Binding-site contacts:
Ligand atom N3 contacts residue GD1 of chain 1.C at 2.8 Å.
Ligand atom N1 contacts residue GD1 of chain 1.C at 2.9 Å.
Ligand atom C2 contacts residue GD1 of chain 1.C at 3.7 Å.
Ligand atom C10 contacts residue GD1 of chain 1.C at 3.6 Å.
Ligand atom O1 contacts residue GD1 of chain 1.C at 2.3 Å.
Ligand atom O5 contacts residue DO31 of chain 1.E at 4.2 Å.
Ligand atom O2 contacts residue DO31 of chain 1.E at 3.8 Å.
Ligand atom C13 contacts residue GD1 of chain 1.C at 3.3 Å.
Ligand atom C9 contacts residue GD1 of chain 1.C at 3.4 Å.
Ligand atom C17 contacts residue GD1 of chain 1.C at 4.0 Å.
Ligand atom C1 contacts residue GD1 of chain 1.C at 3.7 Å.
Ligand atom C5 contacts residue GD1 of chain 1.C at 3.5 Å.
Ligand atom O3 contacts residue GD1 of chain 1.C at 2.4 Å.
Ligand atom O2 contacts residue GD1 of chain 1.C at 4.4 Å.
Ligand atom O4 contacts residue GD1 of chain 1.C at 4.4 Å.
Ligand atom O4 contacts residue DO31 of chain 1.E at 2.7 Å (h-bond).
Ligand atom C7 contacts residue GD1 of chain 1.C at 3.5 Å.
Ligand atom O1 contacts residue DO31 of chain 1.E at 3.3 Å.
Ligand atom O7 contacts residue GD1 of chain 1.C at 1.8 Å.
Ligand atom C11 contacts residue GD1 of chain 1.C at 3.3 Å.
Ligand atom C8 contacts residue GD1 of chain 1.C at 3.6 Å.
Ligand atom O3 contacts residue GD1 of chain 1.B at 4.3 Å.
Ligand atom C16 contacts residue GD1 of chain 1.C at 3.3 Å.
Ligand atom C3 contacts residue GD1 of chain 1.C at 3.6 Å.
Ligand atom N4 contacts residue GD1 of chain 1.C at 2.8 Å.
Ligand atom C11 contacts residue DO31 of chain 1.E at 3.0 Å.
Ligand atom O6 contacts residue GD1 of chain 1.C at 4.5 Å.
Ligand atom C15 contacts residue GD1 of chain 1.C at 3.0 Å.
Ligand atom C4 contacts residue GD1 of chain 1.C at 3.6 Å.
Ligand atom C9 contacts residue DO31 of chain 1.E at 3.7 Å.
Ligand atom O4 contacts residue GD1 of chain 1.B at 4.1 Å.
Ligand atom C12 contacts residue GD1 of chain 1.C at 3.4 Å.
Ligand atom C14 contacts residue GD1 of chain 1.C at 3.5 Å.
Ligand atom C6 contacts residue GD1 of chain 1.C at 3.6 Å.
Ligand atom O3 contacts residue DO31 of chain 1.E at 2.7 Å (h-bond).
Ligand atom C12 contacts residue DO31 of chain 1.E at 4.1 Å.
Ligand atom N2 contacts residue GD1 of chain 1.C at 2.8 Å.
Ligand atom O5 contacts residue GD1 of chain 1.C at 2.3 Å.

The protein below binds the small molecule below.
Small molecule (SMILES): C[C@@H](O)CN1CCN(CC(=O)O)CCN(CC(=O)O)CCN(CC(=O)O)CC1